Sequence of chain 32.D:
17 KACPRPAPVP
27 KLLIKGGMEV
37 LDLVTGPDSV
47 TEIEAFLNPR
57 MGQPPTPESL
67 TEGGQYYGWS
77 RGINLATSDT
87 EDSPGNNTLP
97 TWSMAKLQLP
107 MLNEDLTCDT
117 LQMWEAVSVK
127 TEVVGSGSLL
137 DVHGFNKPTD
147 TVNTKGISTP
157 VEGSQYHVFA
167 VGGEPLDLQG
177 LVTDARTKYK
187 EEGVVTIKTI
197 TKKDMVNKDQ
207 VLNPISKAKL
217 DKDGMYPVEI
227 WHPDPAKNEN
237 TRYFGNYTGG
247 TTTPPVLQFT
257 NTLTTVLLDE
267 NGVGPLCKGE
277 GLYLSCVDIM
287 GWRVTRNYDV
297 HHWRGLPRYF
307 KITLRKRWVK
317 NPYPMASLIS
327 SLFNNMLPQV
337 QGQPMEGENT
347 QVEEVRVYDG

A small-molecule ligand and the protein it binds are described below.
Small molecule (SMILES): CC(=O)N[C@H]1[C@H]([C@H](O)[C@H](O)CO)O[C@@](O[C@H]2[C@@H](O)[C@@H](CO)O[C@@H](O[C@H]3[C@H](O)[C@@H](O)[C@H](O)O[C@@H]3CO)[C@@H]2O)(C(=O)O)C[C@@H]1O

Sequence of chain 32.E:
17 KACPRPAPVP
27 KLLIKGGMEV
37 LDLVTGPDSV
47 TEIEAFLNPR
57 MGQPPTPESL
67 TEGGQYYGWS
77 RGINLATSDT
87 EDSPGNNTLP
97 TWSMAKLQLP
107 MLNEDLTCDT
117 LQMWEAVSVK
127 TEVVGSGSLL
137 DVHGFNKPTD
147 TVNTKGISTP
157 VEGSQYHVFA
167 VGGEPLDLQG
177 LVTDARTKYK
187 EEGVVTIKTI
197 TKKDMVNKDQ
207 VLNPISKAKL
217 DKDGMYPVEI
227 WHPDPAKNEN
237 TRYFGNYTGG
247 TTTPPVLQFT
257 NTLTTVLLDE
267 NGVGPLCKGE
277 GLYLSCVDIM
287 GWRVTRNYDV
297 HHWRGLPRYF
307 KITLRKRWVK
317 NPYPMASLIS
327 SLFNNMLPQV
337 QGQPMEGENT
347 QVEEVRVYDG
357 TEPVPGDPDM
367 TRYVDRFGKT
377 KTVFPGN

Binding-site contacts:
Ligand atom O4 contacts residue ILE79 of chain 32.D at 4.2 Å.
Ligand atom C1 contacts residue TYR72 of chain 32.D at 3.8 Å (hydrophobic).
Ligand atom O4 contacts residue VAL296 of chain 32.D at 4.0 Å.
Ligand atom C4 contacts residue HIS298 of chain 32.D at 3.7 Å.
Ligand atom C4 contacts residue GLY78 of chain 32.D at 3.8 Å.
Ligand atom O3 contacts residue ARG77 of chain 32.D at 4.3 Å.
Ligand atom O4 contacts residue HIS298 of chain 32.D at 2.6 Å (h-bond).
Ligand atom N5 contacts residue TYR72 of chain 32.D at 3.0 Å (h-bond).
Ligand atom O3 contacts residue ASN80 of chain 32.D at 3.8 Å.
Ligand atom O8 contacts residue ARG77 of chain 32.D at 3.6 Å.
Ligand atom C1 contacts residue ARG77 of chain 32.D at 3.4 Å.
Ligand atom C3 contacts residue HIS298 of chain 32.D at 3.9 Å.
Ligand atom O1A contacts residue ARG77 of chain 32.D at 2.8 Å (salt-bridge).
Ligand atom C3 contacts residue ARG77 of chain 32.D at 3.4 Å.
Ligand atom O1B contacts residue TYR72 of chain 32.D at 4.0 Å.
Ligand atom C6 contacts residue ASN93 of chain 32.D at 3.2 Å.
Ligand atom C4 contacts residue VAL296 of chain 32.D at 4.2 Å (hydrophobic).
Ligand atom C3 contacts residue GLY78 of chain 32.D at 4.0 Å.
Ligand atom O4 contacts residue TYR72 of chain 32.D at 3.9 Å.
Ligand atom O4 contacts residue THR291 of chain 32.D at 4.0 Å.
Ligand atom C6 contacts residue THR94 of chain 32.D at 4.2 Å.
Ligand atom O1A contacts residue GLY78 of chain 32.D at 4.1 Å.
Ligand atom C11 contacts residue TYR72 of chain 32.D at 4.0 Å (hydrophobic).
Ligand atom C10 contacts residue TYR72 of chain 32.D at 3.8 Å (hydrophobic).
Ligand atom O4 contacts residue GLY78 of chain 32.D at 3.1 Å (h-bond).
Ligand atom C2 contacts residue ARG77 of chain 32.D at 4.0 Å.
Ligand atom C3 contacts residue VAL296 of chain 32.D at 3.5 Å (hydrophobic).
Ligand atom O10 contacts residue THR291 of chain 32.D at 3.8 Å.
Ligand atom O3 contacts residue VAL296 of chain 32.D at 4.3 Å.
Ligand atom O3 contacts residue GLY78 of chain 32.D at 3.8 Å.
Ligand atom C4 contacts residue ARG77 of chain 32.D at 4.1 Å.
Ligand atom O6 contacts residue ASN93 of chain 32.D at 3.4 Å (h-bond).
Ligand atom C11 contacts residue ASP85 of chain 32.E at 3.6 Å.
Ligand atom C6 contacts residue TYR72 of chain 32.D at 3.8 Å (hydrophobic).
Ligand atom C4 contacts residue TYR72 of chain 32.D at 3.4 Å (hydrophobic).
Ligand atom C5 contacts residue TYR72 of chain 32.D at 3.6 Å (hydrophobic).
Ligand atom O4 contacts residue ARG77 of chain 32.D at 4.3 Å.
Ligand atom O8 contacts residue TYR72 of chain 32.D at 3.7 Å.
Ligand atom O1B contacts residue ARG77 of chain 32.D at 2.8 Å (salt-bridge).
Ligand atom O1A contacts residue TYR72 of chain 32.D at 3.3 Å.